Sequence of chain 1.C:
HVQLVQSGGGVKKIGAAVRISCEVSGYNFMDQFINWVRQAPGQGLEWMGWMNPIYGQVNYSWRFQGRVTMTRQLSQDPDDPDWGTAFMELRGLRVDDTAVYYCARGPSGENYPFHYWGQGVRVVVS

Binding-site contacts:
Ligand atom C2 contacts residue ARG162 of chain 1.A at 3.6 Å.
Ligand atom O7 contacts residue GLN76 of chain 1.C at 3.0 Å (h-bond).
Ligand atom O5 contacts residue ASN167 of chain 1.A at 2.4 Å (h-bond).
Ligand atom O5 contacts residue ARG162 of chain 1.A at 4.2 Å.
Ligand atom C4 contacts residue ASN167 of chain 1.A at 4.2 Å.
Ligand atom C7 contacts residue GLN76 of chain 1.C at 3.3 Å.
Ligand atom O3 contacts residue ARG162 of chain 1.A at 4.3 Å.
Ligand atom C8 contacts residue THR168 of chain 1.A at 3.4 Å.
Ligand atom N2 contacts residue ASN167 of chain 1.A at 2.8 Å (h-bond).
Ligand atom C8 contacts residue GLN76 of chain 1.C at 3.3 Å.
Ligand atom C7 contacts residue ASN167 of chain 1.A at 3.8 Å.
Ligand atom C5 contacts residue ASN167 of chain 1.A at 3.7 Å.
Ligand atom C2 contacts residue ASN167 of chain 1.A at 2.4 Å.
Ligand atom N2 contacts residue ARG162 of chain 1.A at 3.6 Å.
Ligand atom C3 contacts residue ARG162 of chain 1.A at 3.4 Å.
Ligand atom N2 contacts residue GLN76 of chain 1.C at 4.2 Å.
Ligand atom C5 contacts residue ARG162 of chain 1.A at 4.0 Å.
Ligand atom C1 contacts residue ARG162 of chain 1.A at 3.5 Å.
Ligand atom O7 contacts residue ASN167 of chain 1.A at 4.2 Å.
Ligand atom C4 contacts residue ARG162 of chain 1.A at 4.2 Å.
Ligand atom C1 contacts residue ASN167 of chain 1.A at 1.4 Å.
Ligand atom C3 contacts residue ASN167 of chain 1.A at 3.7 Å.

A protein and the small-molecule ligand that binds it are described below.
Small molecule (SMILES): CC(=O)N[C@@H]1[C@@H](O)[C@H](O)[C@@H](CO)O[C@H]1O

Sequence of chain 1.A:
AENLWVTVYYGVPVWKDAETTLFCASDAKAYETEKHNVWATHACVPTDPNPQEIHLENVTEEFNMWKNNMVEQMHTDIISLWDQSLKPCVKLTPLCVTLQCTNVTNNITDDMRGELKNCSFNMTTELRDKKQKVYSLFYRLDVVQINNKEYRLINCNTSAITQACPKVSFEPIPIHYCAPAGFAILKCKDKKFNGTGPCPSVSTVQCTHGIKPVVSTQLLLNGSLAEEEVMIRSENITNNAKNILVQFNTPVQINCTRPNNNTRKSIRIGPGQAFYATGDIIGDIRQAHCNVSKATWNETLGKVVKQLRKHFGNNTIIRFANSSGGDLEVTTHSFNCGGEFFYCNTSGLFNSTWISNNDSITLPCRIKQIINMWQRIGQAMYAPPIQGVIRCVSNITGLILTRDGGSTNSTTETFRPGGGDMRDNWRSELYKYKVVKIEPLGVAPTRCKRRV